A protein and the small-molecule ligand that binds it are described below.
Small molecule (SMILES): OC[C@H]1O[C@H](O[C@H]2[C@H](O)[C@@H](O)[C@H](OCCCCCC3CCCCC3)O[C@@H]2CO)[C@H](O)[C@@H](O)[C@@H]1O

Sequence of chain 1.A:
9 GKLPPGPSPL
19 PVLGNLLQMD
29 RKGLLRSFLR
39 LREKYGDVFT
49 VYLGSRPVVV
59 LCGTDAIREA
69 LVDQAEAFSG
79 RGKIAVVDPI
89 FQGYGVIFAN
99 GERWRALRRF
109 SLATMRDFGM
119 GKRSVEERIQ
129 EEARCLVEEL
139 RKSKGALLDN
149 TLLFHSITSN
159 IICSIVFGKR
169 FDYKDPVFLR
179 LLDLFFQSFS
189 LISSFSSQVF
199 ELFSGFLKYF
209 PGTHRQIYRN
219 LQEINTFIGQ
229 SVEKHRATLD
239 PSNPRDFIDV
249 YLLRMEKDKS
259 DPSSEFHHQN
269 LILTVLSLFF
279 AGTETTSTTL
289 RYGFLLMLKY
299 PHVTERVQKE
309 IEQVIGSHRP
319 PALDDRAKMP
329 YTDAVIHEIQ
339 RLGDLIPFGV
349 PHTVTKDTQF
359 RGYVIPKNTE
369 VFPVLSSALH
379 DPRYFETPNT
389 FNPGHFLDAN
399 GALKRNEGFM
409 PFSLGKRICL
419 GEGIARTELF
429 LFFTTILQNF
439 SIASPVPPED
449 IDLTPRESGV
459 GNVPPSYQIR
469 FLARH

Binding-site contacts:
Ligand atom C11 contacts residue TRP102 of chain 1.A at 4.3 Å (hydrophobic).
Ligand atom O20 contacts residue ARG106 of chain 1.A at 3.1 Å (salt-bridge).
Ligand atom O21 contacts residue HEM1 of chain 1.B at 2.5 Å (h-bond).
Ligand atom O20 contacts residue LEU110 of chain 1.A at 4.3 Å.
Ligand atom C17 contacts residue HEM1 of chain 1.B at 3.2 Å.
Ligand atom C26 contacts residue LEU110 of chain 1.A at 4.3 Å (hydrophobic).
Ligand atom C18 contacts residue ARG415 of chain 1.A at 4.3 Å.
Ligand atom O31 contacts residue LEU110 of chain 1.A at 3.6 Å.
Ligand atom C11 contacts residue LEU105 of chain 1.A at 4.3 Å (hydrophobic).
Ligand atom O14 contacts residue ARG106 of chain 1.A at 3.7 Å.
Ligand atom O22 contacts residue ARG415 of chain 1.A at 3.8 Å.
Ligand atom O12 contacts residue ARG106 of chain 1.A at 4.1 Å.
Ligand atom C19 contacts residue ARG106 of chain 1.A at 3.8 Å.
Ligand atom C2 contacts residue SER109 of chain 1.A at 3.9 Å.
Ligand atom C2 contacts residue LEU105 of chain 1.A at 4.3 Å (hydrophobic).
Ligand atom O23 contacts residue ARG106 of chain 1.A at 4.2 Å.
Ligand atom O22 contacts residue HEM1 of chain 1.B at 3.1 Å.
Ligand atom C6 contacts residue ARG79 of chain 1.A at 4.3 Å.
Ligand atom O34 contacts residue LYS414 of chain 1.A at 3.9 Å.
Ligand atom O34 contacts residue HEM1 of chain 1.B at 3.6 Å (h-bond).
Ligand atom C3 contacts residue TMI1 of chain 1.C at 3.5 Å.
Ligand atom C18 contacts residue HEM1 of chain 1.B at 3.9 Å.
Ligand atom C1 contacts residue SER109 of chain 1.A at 3.7 Å.
Ligand atom C16 contacts residue LEU418 of chain 1.A at 4.2 Å (hydrophobic).
Ligand atom C5 contacts residue LEU105 of chain 1.A at 4.1 Å (hydrophobic).
Ligand atom C16 contacts residue ARG106 of chain 1.A at 3.7 Å.
Ligand atom C5 contacts residue TRP102 of chain 1.A at 4.3 Å (hydrophobic).
Ligand atom C17 contacts residue LEU418 of chain 1.A at 3.7 Å (hydrophobic).
Ligand atom O21 contacts residue ARG415 of chain 1.A at 3.8 Å.
Ligand atom C5 contacts residue LEU276 of chain 1.A at 4.2 Å (hydrophobic).
Ligand atom C30 contacts residue LEU110 of chain 1.A at 4.3 Å (hydrophobic).
Ligand atom O23 contacts residue LEU418 of chain 1.A at 4.1 Å.
Ligand atom O32 contacts residue LEU110 of chain 1.A at 4.3 Å.
Ligand atom O34 contacts residue LEU418 of chain 1.A at 4.3 Å.
Ligand atom C24 contacts residue ARG106 of chain 1.A at 3.8 Å.
Ligand atom O25 contacts residue ARG106 of chain 1.A at 3.3 Å (salt-bridge).
Ligand atom C15 contacts residue LEU418 of chain 1.A at 4.1 Å (hydrophobic).
Ligand atom C4 contacts residue TMI1 of chain 1.C at 4.3 Å.
Ligand atom C1 contacts residue ARG106 of chain 1.A at 4.0 Å.
Ligand atom C19 contacts residue LEU110 of chain 1.A at 3.5 Å (hydrophobic).